A small-molecule ligand and the protein it binds are described below.
Small molecule (SMILES): CC(=O)N[C@@H]1[C@@H](O)[C@H](O)[C@@H](CO)O[C@H]1O

Sequence of chain 1.D:
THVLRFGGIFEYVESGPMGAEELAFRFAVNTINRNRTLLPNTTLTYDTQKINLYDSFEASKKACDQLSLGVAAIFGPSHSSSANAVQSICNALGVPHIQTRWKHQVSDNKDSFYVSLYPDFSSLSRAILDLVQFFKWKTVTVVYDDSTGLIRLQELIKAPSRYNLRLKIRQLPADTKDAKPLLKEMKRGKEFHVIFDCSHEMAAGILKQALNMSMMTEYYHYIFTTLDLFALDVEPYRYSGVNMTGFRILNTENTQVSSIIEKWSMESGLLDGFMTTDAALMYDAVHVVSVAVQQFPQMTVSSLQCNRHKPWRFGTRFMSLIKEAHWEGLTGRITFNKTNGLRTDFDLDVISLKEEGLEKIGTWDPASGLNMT

Binding-site contacts:
Ligand atom C1 contacts residue ASN36 of chain 1.D at 1.4 Å.
Ligand atom C4 contacts residue ASN36 of chain 1.D at 4.2 Å.
Ligand atom O5 contacts residue ASN36 of chain 1.D at 2.4 Å (h-bond).
Ligand atom O7 contacts residue ASN36 of chain 1.D at 3.0 Å (h-bond).
Ligand atom O4 contacts residue THR38 of chain 1.D at 4.5 Å.
Ligand atom C2 contacts residue ASN36 of chain 1.D at 2.4 Å.
Ligand atom N2 contacts residue ASN36 of chain 1.D at 2.8 Å (h-bond).
Ligand atom O6 contacts residue LEU39 of chain 1.D at 4.2 Å.
Ligand atom O5 contacts residue LEU39 of chain 1.D at 4.4 Å.
Ligand atom O7 contacts residue THR32 of chain 1.D at 4.1 Å.
Ligand atom O6 contacts residue TRP337 of chain 1.D at 3.9 Å.
Ligand atom C5 contacts residue THR38 of chain 1.D at 4.1 Å.
Ligand atom C5 contacts residue ASN36 of chain 1.D at 3.6 Å.
Ligand atom C6 contacts residue TRP337 of chain 1.D at 4.5 Å (hydrophobic).
Ligand atom C3 contacts residue ASN36 of chain 1.D at 3.7 Å.
Ligand atom C1 contacts residue THR38 of chain 1.D at 4.4 Å.
Ligand atom C7 contacts residue ASN36 of chain 1.D at 3.2 Å.